Sequence of chain 1.F:
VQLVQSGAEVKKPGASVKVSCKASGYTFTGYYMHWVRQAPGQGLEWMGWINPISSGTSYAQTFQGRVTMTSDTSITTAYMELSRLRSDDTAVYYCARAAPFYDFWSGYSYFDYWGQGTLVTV

Sequence of chain 1.A:
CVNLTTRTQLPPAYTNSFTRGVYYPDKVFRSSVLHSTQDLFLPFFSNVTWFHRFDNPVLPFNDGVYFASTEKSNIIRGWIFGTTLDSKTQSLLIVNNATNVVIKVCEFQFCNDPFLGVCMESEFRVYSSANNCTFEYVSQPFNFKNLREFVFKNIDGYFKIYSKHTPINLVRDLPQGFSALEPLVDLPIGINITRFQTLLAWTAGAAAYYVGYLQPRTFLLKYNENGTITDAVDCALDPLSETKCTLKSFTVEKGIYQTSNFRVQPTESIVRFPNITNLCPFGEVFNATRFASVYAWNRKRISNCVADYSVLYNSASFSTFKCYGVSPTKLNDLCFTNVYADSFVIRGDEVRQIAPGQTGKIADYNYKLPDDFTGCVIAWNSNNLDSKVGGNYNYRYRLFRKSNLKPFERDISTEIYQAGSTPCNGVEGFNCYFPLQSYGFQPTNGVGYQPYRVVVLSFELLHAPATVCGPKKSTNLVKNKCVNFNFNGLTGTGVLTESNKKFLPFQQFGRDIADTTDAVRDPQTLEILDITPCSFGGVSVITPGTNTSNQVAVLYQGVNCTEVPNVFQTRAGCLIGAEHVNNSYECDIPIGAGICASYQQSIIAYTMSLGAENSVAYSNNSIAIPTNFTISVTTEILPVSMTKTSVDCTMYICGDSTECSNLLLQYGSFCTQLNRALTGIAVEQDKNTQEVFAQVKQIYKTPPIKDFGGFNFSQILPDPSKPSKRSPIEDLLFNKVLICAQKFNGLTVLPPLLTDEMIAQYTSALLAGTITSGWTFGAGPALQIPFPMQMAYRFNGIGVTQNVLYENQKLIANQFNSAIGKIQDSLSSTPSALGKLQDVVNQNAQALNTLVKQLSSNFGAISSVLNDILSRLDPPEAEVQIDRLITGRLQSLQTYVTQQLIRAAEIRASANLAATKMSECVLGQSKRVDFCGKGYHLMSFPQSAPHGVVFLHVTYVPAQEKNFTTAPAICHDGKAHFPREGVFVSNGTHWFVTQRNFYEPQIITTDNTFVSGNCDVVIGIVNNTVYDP

Binding-site contacts:
Ligand atom C4 contacts residue ASN343 of chain 1.A at 4.2 Å.
Ligand atom O5 contacts residue GLY339 of chain 1.A at 4.1 Å.
Ligand atom O3 contacts residue SER50 of chain 1.G at 3.4 Å (h-bond).
Ligand atom C8 contacts residue GLU340 of chain 1.A at 4.2 Å.
Ligand atom C6 contacts residue SER50 of chain 1.G at 4.1 Å.
Ligand atom C1 contacts residue ASN343 of chain 1.A at 1.4 Å.
Ligand atom C6 contacts residue GLY339 of chain 1.A at 3.7 Å.
Ligand atom O5 contacts residue SER50 of chain 1.G at 4.1 Å.
Ligand atom C5 contacts residue PHE124 of chain 1.F at 4.2 Å (hydrophobic).
Ligand atom O5 contacts residue GLY339 of chain 1.A at 3.6 Å.
Ligand atom C7 contacts residue ASN343 of chain 1.A at 3.1 Å.
Ligand atom O6 contacts residue GLY339 of chain 1.A at 3.4 Å.
Ligand atom O3 contacts residue SER51 of chain 1.G at 4.2 Å.
Ligand atom O4 contacts residue VAL367 of chain 1.A at 3.8 Å.
Ligand atom C8 contacts residue GLY71 of chain 1.G at 3.8 Å.
Ligand atom C5 contacts residue GLY339 of chain 1.A at 3.8 Å.
Ligand atom C6 contacts residue VAL367 of chain 1.A at 4.0 Å (hydrophobic).
Ligand atom O5 contacts residue ASN343 of chain 1.A at 2.3 Å (h-bond).
Ligand atom O7 contacts residue ASN343 of chain 1.A at 2.8 Å (h-bond).
Ligand atom C1 contacts residue GLY339 of chain 1.A at 4.2 Å.
Ligand atom C5 contacts residue ASN343 of chain 1.A at 3.6 Å.
Ligand atom C8 contacts residue SER52 of chain 1.G at 3.9 Å.
Ligand atom C7 contacts residue SER52 of chain 1.G at 3.5 Å.
Ligand atom N2 contacts residue SER52 of chain 1.G at 4.0 Å.
Ligand atom C5 contacts residue GLY339 of chain 1.A at 4.2 Å.
Ligand atom O5 contacts residue GLU340 of chain 1.A at 4.0 Å.
Ligand atom O6 contacts residue SER50 of chain 1.G at 3.1 Å (h-bond).
Ligand atom C2 contacts residue ASN343 of chain 1.A at 2.5 Å.
Ligand atom C7 contacts residue SER51 of chain 1.G at 4.2 Å.
Ligand atom C6 contacts residue PHE124 of chain 1.F at 4.1 Å (hydrophobic).
Ligand atom C5 contacts residue GLU340 of chain 1.A at 4.3 Å.
Ligand atom C4 contacts residue PHE124 of chain 1.F at 4.1 Å (hydrophobic).
Ligand atom N2 contacts residue ASN343 of chain 1.A at 3.0 Å (h-bond).
Ligand atom C3 contacts residue ASN343 of chain 1.A at 3.8 Å.
Ligand atom N2 contacts residue SER51 of chain 1.G at 3.9 Å.
Ligand atom C6 contacts residue GLY339 of chain 1.A at 4.2 Å.
Ligand atom C6 contacts residue GLU340 of chain 1.A at 4.1 Å.
Ligand atom C8 contacts residue SER51 of chain 1.G at 3.6 Å.
Ligand atom O7 contacts residue SER52 of chain 1.G at 3.4 Å.
Ligand atom O3 contacts residue PHE124 of chain 1.F at 3.6 Å.

Sequence of chain 1.G:
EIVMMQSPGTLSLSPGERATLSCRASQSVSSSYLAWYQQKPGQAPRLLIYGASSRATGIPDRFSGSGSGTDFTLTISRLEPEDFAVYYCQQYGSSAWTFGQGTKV

This small molecule binds to this protein.
Small molecule (SMILES): CC(=O)N[C@H]1[C@H](O[C@H]2[C@H](O)[C@@H](NC(C)=O)CO[C@@H]2CO[C@@H]2O[C@@H](C)[C@@H](O)[C@@H](O)[C@@H]2O)O[C@H](CO)[C@@H](O[C@@H]2O[C@H](CO)[C@@H](O)[C@H](O)[C@@H]2O)[C@@H]1O